The small molecule below binds the protein below.
Small molecule (SMILES): CCCCCCC(C)(C)c1cc(O)c2c(c1)OC(C)(C)[C@@H]1CC=C(C(=O)O)C[C@@H]21

Binding-site contacts:
Ligand atom C9 contacts residue THR98 of chain 1.C at 4.2 Å.
Ligand atom C12 contacts residue GLN115 of chain 1.C at 4.5 Å.
Ligand atom C18 contacts residue VAL116 of chain 1.C at 4.4 Å (hydrophobic).
Ligand atom C29 contacts residue ILE273 of chain 1.C at 3.9 Å (hydrophobic).
Ligand atom C29 contacts residue VAL94 of chain 1.C at 3.4 Å (hydrophobic).
Ligand atom C21 contacts residue GLU272 of chain 1.C at 4.3 Å.
Ligand atom C21 contacts residue LYS120 of chain 1.C at 4.1 Å.
Ligand atom C14 contacts residue VAL116 of chain 1.C at 4.2 Å (hydrophobic).
Ligand atom C11 contacts residue THR98 of chain 1.C at 3.6 Å.
Ligand atom C29 contacts residue VAL123 of chain 1.C at 4.4 Å (hydrophobic).
Ligand atom O27 contacts residue LYS102 of chain 1.C at 3.6 Å (salt-bridge).
Ligand atom C16 contacts residue LYS102 of chain 1.C at 4.3 Å.
Ligand atom C12 contacts residue THR98 of chain 1.C at 4.5 Å.
Ligand atom C29 contacts residue LEU269 of chain 1.C at 4.5 Å (hydrophobic).
Ligand atom C28 contacts residue LEU119 of chain 1.C at 4.3 Å (hydrophobic).
Ligand atom O26 contacts residue GLN95 of chain 1.C at 4.4 Å.
Ligand atom C18 contacts residue LEU112 of chain 1.C at 4.0 Å (hydrophobic).
Ligand atom C2 contacts residue VAL116 of chain 1.C at 4.0 Å (hydrophobic).
Ligand atom C17 contacts residue VAL116 of chain 1.C at 4.1 Å (hydrophobic).
Ligand atom C21 contacts residue VAL116 of chain 1.C at 4.3 Å (hydrophobic).
Ligand atom C11 contacts residue LYS102 of chain 1.C at 3.9 Å.
Ligand atom C17 contacts residue GLN115 of chain 1.C at 4.1 Å.
Ligand atom C3 contacts residue VAL116 of chain 1.C at 3.9 Å (hydrophobic).
Ligand atom C10 contacts residue THR98 of chain 1.C at 3.9 Å.
Ligand atom C23 contacts residue ILE273 of chain 1.C at 4.2 Å (hydrophobic).
Ligand atom C22 contacts residue VAL116 of chain 1.C at 3.8 Å (hydrophobic).
Ligand atom O1 contacts residue VAL116 of chain 1.C at 3.4 Å.
Ligand atom C18 contacts residue GLN115 of chain 1.C at 3.7 Å.
Ligand atom C17 contacts residue LEU119 of chain 1.C at 3.6 Å (hydrophobic).
Ligand atom C8 contacts residue THR98 of chain 1.C at 4.4 Å.

Sequence of chain 1.C:
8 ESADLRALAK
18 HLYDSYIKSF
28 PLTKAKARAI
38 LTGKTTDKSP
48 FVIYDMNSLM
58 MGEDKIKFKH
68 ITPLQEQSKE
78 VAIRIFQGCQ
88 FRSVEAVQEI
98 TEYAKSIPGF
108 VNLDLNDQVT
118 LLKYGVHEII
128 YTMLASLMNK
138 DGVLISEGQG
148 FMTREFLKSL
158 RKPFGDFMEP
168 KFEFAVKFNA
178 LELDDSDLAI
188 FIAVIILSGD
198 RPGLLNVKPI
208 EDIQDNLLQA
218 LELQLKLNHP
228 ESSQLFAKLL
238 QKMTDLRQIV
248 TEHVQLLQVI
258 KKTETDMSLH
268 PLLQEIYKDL